Binding-site contacts:
Ligand atom C4 contacts residue SO41 of chain 1.D at 3.6 Å.
Ligand atom O7 contacts residue SO41 of chain 1.D at 4.3 Å.
Ligand atom C5 contacts residue SO41 of chain 1.D at 4.0 Å.
Ligand atom N2 contacts residue ASN546 of chain 1.A at 3.0 Å (h-bond).
Ligand atom C1 contacts residue SER548 of chain 1.A at 3.9 Å.
Ligand atom C5 contacts residue GLY517 of chain 1.A at 4.1 Å.
Ligand atom O5 contacts residue SO41 of chain 1.D at 4.4 Å.
Ligand atom C1 contacts residue SO41 of chain 1.D at 4.1 Å.
Ligand atom C6 contacts residue GLY517 of chain 1.A at 3.5 Å.
Ligand atom C6 contacts residue SO41 of chain 1.D at 3.5 Å.
Ligand atom C2 contacts residue ASN546 of chain 1.A at 2.2 Å.
Ligand atom O6 contacts residue GLY517 of chain 1.A at 3.2 Å.
Ligand atom C7 contacts residue ASN546 of chain 1.A at 3.5 Å.
Ligand atom O5 contacts residue SER548 of chain 1.A at 3.9 Å.
Ligand atom C5 contacts residue ASN546 of chain 1.A at 3.4 Å.
Ligand atom O5 contacts residue ASN546 of chain 1.A at 2.5 Å (h-bond).
Ligand atom C4 contacts residue ASN546 of chain 1.A at 3.8 Å.
Ligand atom C2 contacts residue SO41 of chain 1.D at 3.7 Å.
Ligand atom O7 contacts residue ASN546 of chain 1.A at 3.6 Å (h-bond).
Ligand atom O6 contacts residue ARG518 of chain 1.A at 3.5 Å.
Ligand atom C3 contacts residue SO41 of chain 1.D at 4.2 Å.
Ligand atom C6 contacts residue ASN546 of chain 1.A at 3.8 Å.
Ligand atom C3 contacts residue ASN546 of chain 1.A at 3.5 Å.
Ligand atom C1 contacts residue GLY517 of chain 1.A at 4.2 Å.
Ligand atom O5 contacts residue GLY517 of chain 1.A at 3.5 Å.
Ligand atom C1 contacts residue ASN546 of chain 1.A at 1.5 Å.

This protein binds this small molecule.
Small molecule (SMILES): CC(=O)N[C@@H]1[C@@H](O)[C@H](O)[C@@H](CO)O[C@H]1O

Sequence of chain 1.A:
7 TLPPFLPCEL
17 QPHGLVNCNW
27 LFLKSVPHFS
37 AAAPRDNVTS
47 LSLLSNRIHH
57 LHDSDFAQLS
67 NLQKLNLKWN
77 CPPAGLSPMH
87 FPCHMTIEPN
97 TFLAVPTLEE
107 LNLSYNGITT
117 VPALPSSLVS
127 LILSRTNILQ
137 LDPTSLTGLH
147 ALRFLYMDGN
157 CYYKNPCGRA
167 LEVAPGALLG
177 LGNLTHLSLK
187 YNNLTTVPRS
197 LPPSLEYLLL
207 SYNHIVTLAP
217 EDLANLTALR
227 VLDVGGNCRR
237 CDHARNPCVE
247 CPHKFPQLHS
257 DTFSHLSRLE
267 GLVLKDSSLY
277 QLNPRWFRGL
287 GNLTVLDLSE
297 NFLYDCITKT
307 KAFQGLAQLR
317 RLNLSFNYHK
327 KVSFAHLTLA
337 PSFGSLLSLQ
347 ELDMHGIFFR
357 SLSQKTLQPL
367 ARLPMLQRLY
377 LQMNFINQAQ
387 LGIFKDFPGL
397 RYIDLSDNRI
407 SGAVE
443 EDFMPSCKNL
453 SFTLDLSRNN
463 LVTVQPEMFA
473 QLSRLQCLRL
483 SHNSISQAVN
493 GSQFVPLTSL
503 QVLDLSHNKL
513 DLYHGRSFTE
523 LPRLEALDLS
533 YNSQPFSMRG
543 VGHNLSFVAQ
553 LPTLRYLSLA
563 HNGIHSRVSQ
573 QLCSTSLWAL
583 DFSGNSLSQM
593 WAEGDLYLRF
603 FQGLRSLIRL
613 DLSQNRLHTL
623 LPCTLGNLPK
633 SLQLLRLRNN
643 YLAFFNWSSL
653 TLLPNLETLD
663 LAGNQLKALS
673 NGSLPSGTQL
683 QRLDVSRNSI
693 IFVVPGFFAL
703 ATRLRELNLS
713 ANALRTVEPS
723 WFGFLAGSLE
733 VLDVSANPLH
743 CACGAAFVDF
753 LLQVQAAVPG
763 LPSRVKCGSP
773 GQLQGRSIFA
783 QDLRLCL